A small-molecule ligand and the protein it binds are described below.
Small molecule (SMILES): CC(=O)N[C@@H]1[C@@H](O)[C@H](O)[C@@H](CO)O[C@H]1O

Binding-site contacts:
Ligand atom C1 contacts residue SER157 of chain 26.C at 3.9 Å.
Ligand atom C5 contacts residue ASN154 of chain 26.C at 3.7 Å.
Ligand atom N2 contacts residue ASN154 of chain 26.C at 2.9 Å (h-bond).
Ligand atom O5 contacts residue ASN154 of chain 26.C at 2.4 Å (h-bond).
Ligand atom C8 contacts residue ASN154 of chain 26.C at 4.2 Å.
Ligand atom C7 contacts residue ASN154 of chain 26.C at 4.0 Å.
Ligand atom C3 contacts residue ASN154 of chain 26.C at 3.8 Å.
Ligand atom C4 contacts residue ASN154 of chain 26.C at 4.2 Å.
Ligand atom C1 contacts residue ASN154 of chain 26.C at 1.4 Å.
Ligand atom O5 contacts residue SER157 of chain 26.C at 3.8 Å.
Ligand atom C2 contacts residue ASN154 of chain 26.C at 2.4 Å.

Sequence of chain 26.C:
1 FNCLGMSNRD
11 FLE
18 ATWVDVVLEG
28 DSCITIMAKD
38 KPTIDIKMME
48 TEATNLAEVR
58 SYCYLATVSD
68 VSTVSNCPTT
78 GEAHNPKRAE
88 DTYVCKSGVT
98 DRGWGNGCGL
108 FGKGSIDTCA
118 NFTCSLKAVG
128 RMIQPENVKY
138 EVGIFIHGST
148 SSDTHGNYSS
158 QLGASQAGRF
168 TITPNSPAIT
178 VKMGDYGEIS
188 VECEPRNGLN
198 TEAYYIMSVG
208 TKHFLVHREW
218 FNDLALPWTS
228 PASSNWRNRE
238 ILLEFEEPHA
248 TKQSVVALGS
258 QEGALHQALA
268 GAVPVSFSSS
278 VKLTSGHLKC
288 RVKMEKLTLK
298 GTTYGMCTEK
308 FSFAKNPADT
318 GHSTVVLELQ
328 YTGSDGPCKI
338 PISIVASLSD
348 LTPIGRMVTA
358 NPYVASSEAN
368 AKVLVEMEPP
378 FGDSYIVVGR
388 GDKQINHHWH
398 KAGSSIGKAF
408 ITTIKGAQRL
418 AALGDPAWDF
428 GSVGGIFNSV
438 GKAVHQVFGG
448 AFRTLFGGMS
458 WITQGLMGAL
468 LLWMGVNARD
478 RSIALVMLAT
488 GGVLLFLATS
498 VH